A small-molecule ligand and the protein it binds are described below.
Small molecule (SMILES): Cc1cc(N)nc(CCc2cncc([C@@H](CN)Cc3cc(C)cc(N)n3)c2)c1

Sequence of chain 1.A:
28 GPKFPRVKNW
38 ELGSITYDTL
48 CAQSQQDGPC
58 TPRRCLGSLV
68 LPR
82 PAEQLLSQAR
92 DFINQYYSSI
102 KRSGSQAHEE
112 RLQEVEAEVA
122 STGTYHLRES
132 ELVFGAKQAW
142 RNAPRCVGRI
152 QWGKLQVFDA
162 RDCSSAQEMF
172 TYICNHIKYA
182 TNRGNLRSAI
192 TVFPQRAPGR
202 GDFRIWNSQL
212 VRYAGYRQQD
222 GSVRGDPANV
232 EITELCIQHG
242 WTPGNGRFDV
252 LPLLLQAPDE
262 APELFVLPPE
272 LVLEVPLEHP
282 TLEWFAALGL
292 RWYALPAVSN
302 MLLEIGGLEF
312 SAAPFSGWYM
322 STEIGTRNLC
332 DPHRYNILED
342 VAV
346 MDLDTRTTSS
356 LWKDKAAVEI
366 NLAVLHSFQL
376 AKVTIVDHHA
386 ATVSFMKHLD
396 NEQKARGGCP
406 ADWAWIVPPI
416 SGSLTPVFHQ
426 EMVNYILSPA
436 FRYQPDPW

Binding-site contacts:
Ligand atom N02 contacts residue TRP319 of chain 1.B at 2.8 Å (h-bond).
Ligand atom C07 contacts residue HEM1 of chain 1.H at 3.7 Å.
Ligand atom C18 contacts residue HEM1 of chain 1.H at 3.3 Å.
Ligand atom C18 contacts residue H4B1 of chain 1.I at 3.0 Å.
Ligand atom C18 contacts residue TRP410 of chain 1.B at 3.3 Å (hydrophobic).
Ligand atom C07 contacts residue PHE316 of chain 1.B at 3.5 Å (hydrophobic).
Ligand atom N02 contacts residue GLU324 of chain 1.B at 2.7 Å (salt-bridge).
Ligand atom C08 contacts residue GLU324 of chain 1.B at 3.4 Å.
Ligand atom C08 contacts residue HEM1 of chain 1.H at 3.6 Å.
Ligand atom C15 contacts residue HEM1 of chain 1.H at 3.3 Å.
Ligand atom C11 contacts residue HEM1 of chain 1.H at 3.1 Å.
Ligand atom C28 contacts residue HEM1 of chain 1.H at 2.9 Å.
Ligand atom C05 contacts residue VAL299 of chain 1.B at 3.5 Å (hydrophobic).
Ligand atom C03 contacts residue PRO297 of chain 1.B at 3.7 Å (hydrophobic).
Ligand atom N22 contacts residue SER209 of chain 1.B at 3.7 Å.
Ligand atom N02 contacts residue TYR320 of chain 1.B at 3.7 Å.
Ligand atom C02 contacts residue GLU324 of chain 1.B at 3.5 Å.
Ligand atom C18 contacts residue GOL1 of chain 1.L at 3.6 Å.
Ligand atom C26 contacts residue HEM1 of chain 1.H at 3.7 Å.
Ligand atom C07 contacts residue GLY318 of chain 1.B at 3.6 Å.
Ligand atom C16 contacts residue HEM1 of chain 1.H at 2.6 Å.
Ligand atom C02 contacts residue TRP319 of chain 1.B at 3.7 Å (hydrophobic).
Ligand atom C22 contacts residue ASN301 of chain 1.B at 3.7 Å.
Ligand atom C02 contacts residue HEM1 of chain 1.H at 3.8 Å.
Ligand atom C28 contacts residue TRP410 of chain 1.B at 3.5 Å (hydrophobic).
Ligand atom C07 contacts residue PRO297 of chain 1.B at 3.7 Å (hydrophobic).
Ligand atom C27 contacts residue LEU68 of chain 1.B at 3.6 Å (hydrophobic).
Ligand atom N01 contacts residue GLU324 of chain 1.B at 2.6 Å (salt-bridge).
Ligand atom N11 contacts residue GLN210 of chain 1.B at 3.0 Å (h-bond).
Ligand atom N22 contacts residue ASN301 of chain 1.B at 2.4 Å (h-bond).
Ligand atom C09 contacts residue HEM1 of chain 1.H at 3.6 Å.
Ligand atom C27 contacts residue TRP37 of chain 1.A at 3.5 Å (hydrophobic).
Ligand atom N18 contacts residue HEM1 of chain 1.H at 2.6 Å (h-bond).
Ligand atom C12 contacts residue GLN210 of chain 1.B at 2.9 Å.
Ligand atom C09 contacts residue VAL299 of chain 1.B at 3.4 Å (hydrophobic).
Ligand atom C03 contacts residue HEM1 of chain 1.H at 3.6 Å.
Ligand atom C02 contacts residue PRO297 of chain 1.B at 3.7 Å (hydrophobic).
Ligand atom N02 contacts residue HEM1 of chain 1.H at 3.4 Å.
Ligand atom N18 contacts residue H4B1 of chain 1.I at 2.8 Å (h-bond).
Ligand atom C06 contacts residue GLU324 of chain 1.B at 3.4 Å.

Sequence of chain 1.B:
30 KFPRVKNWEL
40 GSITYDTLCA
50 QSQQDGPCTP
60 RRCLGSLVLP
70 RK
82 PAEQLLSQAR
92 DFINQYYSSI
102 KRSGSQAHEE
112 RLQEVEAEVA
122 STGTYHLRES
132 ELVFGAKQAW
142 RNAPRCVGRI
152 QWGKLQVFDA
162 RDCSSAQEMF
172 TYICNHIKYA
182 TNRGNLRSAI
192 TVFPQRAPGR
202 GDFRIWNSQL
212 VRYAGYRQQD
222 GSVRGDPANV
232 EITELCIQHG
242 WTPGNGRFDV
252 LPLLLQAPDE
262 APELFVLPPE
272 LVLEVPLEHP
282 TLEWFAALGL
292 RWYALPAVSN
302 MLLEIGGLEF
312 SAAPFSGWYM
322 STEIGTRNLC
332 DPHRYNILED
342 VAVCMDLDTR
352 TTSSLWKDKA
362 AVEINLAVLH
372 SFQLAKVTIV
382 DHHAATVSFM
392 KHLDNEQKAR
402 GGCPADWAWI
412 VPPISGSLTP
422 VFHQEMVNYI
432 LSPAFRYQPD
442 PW